A small-molecule ligand and the protein it binds are described below.
Small molecule (SMILES): CC(C)[C@H](NC(=O)[C@@H](N)CC(=O)O)C(=O)N[C@@H](Cc1ccccc1)C(=O)N[C@@H](Cc1ccc(O)cc1)C(=O)N1CCC[C@H]1C(=O)N[C@@H](Cc1ccc(O)cc1)C(=O)N1CCC[C@H]1C(=O)N[C@@H](Cc1ccc(O)cc1)C(=O)N[C@@H](C)C(=O)N[C@@H](CO)C(=O)NCC(=O)N[C@@H](CO)C(=O)O

Sequence of chain 1.B:
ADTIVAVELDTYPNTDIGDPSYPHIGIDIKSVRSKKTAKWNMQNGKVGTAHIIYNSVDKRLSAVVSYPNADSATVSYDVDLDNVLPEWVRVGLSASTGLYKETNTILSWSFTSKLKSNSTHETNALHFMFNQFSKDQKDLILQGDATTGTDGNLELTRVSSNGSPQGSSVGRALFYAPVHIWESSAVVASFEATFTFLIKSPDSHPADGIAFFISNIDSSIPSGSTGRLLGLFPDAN

Binding-site contacts:
Ligand atom CB contacts residue MET42 of chain 1.B at 3.4 Å (hydrophobic).
Ligand atom OH contacts residue MET42 of chain 1.B at 3.4 Å.
Ligand atom C contacts residue ASN44 of chain 1.B at 3.7 Å.
Ligand atom CB contacts residue LYS46 of chain 1.B at 3.4 Å.
Ligand atom CB contacts residue ASN44 of chain 1.B at 3.6 Å.
Ligand atom O contacts residue ASN44 of chain 1.B at 2.7 Å (h-bond).
Ligand atom C contacts residue LYS46 of chain 1.B at 3.5 Å.
Ligand atom O contacts residue ASN44 of chain 1.B at 2.9 Å.
Ligand atom CA contacts residue ASN44 of chain 1.B at 3.2 Å.
Ligand atom CE1 contacts residue LYS46 of chain 1.B at 3.9 Å.
Ligand atom CG1 contacts residue GLY45 of chain 1.B at 3.5 Å.
Ligand atom CB contacts residue LYS200 of chain 1.B at 3.8 Å.
Ligand atom C contacts residue ASN44 of chain 1.B at 3.5 Å.
Ligand atom CG1 contacts residue LYS200 of chain 1.B at 3.7 Å.
Ligand atom CG2 contacts residue LYS200 of chain 1.B at 3.6 Å.
Ligand atom O contacts residue GLY45 of chain 1.B at 2.9 Å.
Ligand atom CG1 contacts residue ASN44 of chain 1.B at 2.8 Å.
Ligand atom N contacts residue ASN44 of chain 1.B at 3.3 Å (h-bond).
Ligand atom O contacts residue LYS46 of chain 1.B at 2.9 Å.
Ligand atom CE1 contacts residue MET42 of chain 1.B at 3.2 Å (hydrophobic).
Ligand atom CG contacts residue MET42 of chain 1.B at 3.5 Å (hydrophobic).
Ligand atom C contacts residue GLY45 of chain 1.B at 3.9 Å.
Ligand atom C contacts residue GLY45 of chain 1.B at 3.8 Å.
Ligand atom CA contacts residue LYS46 of chain 1.B at 3.6 Å.
Ligand atom O contacts residue GLY45 of chain 1.B at 3.2 Å.
Ligand atom OD2 contacts residue LYS200 of chain 1.B at 3.2 Å.
Ligand atom CD1 contacts residue LYS46 of chain 1.B at 3.2 Å.
Ligand atom CZ contacts residue MET42 of chain 1.B at 3.5 Å (hydrophobic).
Ligand atom CZ contacts residue PRO206 of chain 1.B at 3.8 Å (hydrophobic).
Ligand atom CA contacts residue LYS200 of chain 1.B at 3.8 Å.
Ligand atom O contacts residue LYS200 of chain 1.B at 3.1 Å (salt-bridge).
Ligand atom CD1 contacts residue MET42 of chain 1.B at 3.0 Å (hydrophobic).
Ligand atom N contacts residue LYS200 of chain 1.B at 3.5 Å.
Ligand atom CB contacts residue GLN43 of chain 1.B at 3.9 Å.
Ligand atom OH contacts residue PRO206 of chain 1.B at 3.3 Å.
Ligand atom C contacts residue ASN44 of chain 1.B at 3.1 Å.
Ligand atom CE2 contacts residue PRO206 of chain 1.B at 3.6 Å (hydrophobic).
Ligand atom CD contacts residue ASN44 of chain 1.B at 3.0 Å.
Ligand atom N contacts residue ASN44 of chain 1.B at 3.4 Å (h-bond).
Ligand atom CB contacts residue LYS200 of chain 1.B at 3.2 Å.